This protein binds this small molecule.
Small molecule (SMILES): OC[C@H]1O[C@@H](O[C@@H]2[C@@H](O)[C@H](O)O[C@H](CO)[C@H]2O)[C@H](O)[C@@H](O)[C@@H]1O

Binding-site contacts:
Ligand atom C6 contacts residue GLN210 of chain 1.A at 3.3 Å.
Ligand atom C3 contacts residue THR168 of chain 1.A at 4.0 Å.
Ligand atom C4 contacts residue GLY170 of chain 1.A at 4.3 Å.
Ligand atom C5 contacts residue GLN210 of chain 1.A at 3.9 Å.
Ligand atom O2 contacts residue ASP203 of chain 1.A at 2.5 Å (salt-bridge).
Ligand atom C1 contacts residue GLY206 of chain 1.A at 4.4 Å.
Ligand atom O3 contacts residue THR168 of chain 1.A at 2.7 Å (h-bond).
Ligand atom C2 contacts residue LEU207 of chain 1.A at 4.2 Å (hydrophobic).
Ligand atom C3 contacts residue LEU207 of chain 1.A at 4.5 Å (hydrophobic).
Ligand atom O3 contacts residue PRO202 of chain 1.A at 3.7 Å.
Ligand atom C4 contacts residue LEU207 of chain 1.A at 4.2 Å (hydrophobic).
Ligand atom O4 contacts residue GLY170 of chain 1.A at 3.6 Å (h-bond).
Ligand atom O4 contacts residue GLN210 of chain 1.A at 2.5 Å (h-bond).
Ligand atom C4 contacts residue PRO202 of chain 1.A at 3.6 Å (hydrophobic).
Ligand atom C3 contacts residue GLY170 of chain 1.A at 4.2 Å.
Ligand atom O4 contacts residue PRO202 of chain 1.A at 3.7 Å.
Ligand atom C6 contacts residue GLY206 of chain 1.A at 4.0 Å.
Ligand atom O3 contacts residue GLY206 of chain 1.A at 4.1 Å.
Ligand atom C2 contacts residue ASP203 of chain 1.A at 3.3 Å.
Ligand atom O4 contacts residue ASP171 of chain 1.A at 3.7 Å.
Ligand atom C6 contacts residue PRO202 of chain 1.A at 4.5 Å (hydrophobic).
Ligand atom C3 contacts residue ASP203 of chain 1.A at 3.8 Å.
Ligand atom C2 contacts residue THR168 of chain 1.A at 4.4 Å.
Ligand atom O2 contacts residue THR168 of chain 1.A at 4.0 Å.
Ligand atom C5 contacts residue GLY206 of chain 1.A at 4.4 Å.
Ligand atom O5 contacts residue LEU207 of chain 1.A at 4.3 Å.
Ligand atom O3 contacts residue LEU207 of chain 1.A at 3.8 Å.
Ligand atom C4 contacts residue GLN210 of chain 1.A at 3.2 Å.
Ligand atom O3 contacts residue LYS169 of chain 1.A at 3.8 Å.
Ligand atom O3 contacts residue GLY170 of chain 1.A at 3.3 Å (h-bond).
Ligand atom C6 contacts residue ILE266 of chain 1.A at 4.5 Å (hydrophobic).
Ligand atom O4 contacts residue GLY206 of chain 1.A at 3.5 Å.
Ligand atom O3 contacts residue ASP203 of chain 1.A at 3.1 Å (salt-bridge).
Ligand atom C1 contacts residue ASP203 of chain 1.A at 3.8 Å.
Ligand atom C4 contacts residue GLY206 of chain 1.A at 4.3 Å.
Ligand atom O5 contacts residue GLY206 of chain 1.A at 3.8 Å.
Ligand atom C3 contacts residue PRO202 of chain 1.A at 4.2 Å (hydrophobic).

Sequence of chain 1.A:
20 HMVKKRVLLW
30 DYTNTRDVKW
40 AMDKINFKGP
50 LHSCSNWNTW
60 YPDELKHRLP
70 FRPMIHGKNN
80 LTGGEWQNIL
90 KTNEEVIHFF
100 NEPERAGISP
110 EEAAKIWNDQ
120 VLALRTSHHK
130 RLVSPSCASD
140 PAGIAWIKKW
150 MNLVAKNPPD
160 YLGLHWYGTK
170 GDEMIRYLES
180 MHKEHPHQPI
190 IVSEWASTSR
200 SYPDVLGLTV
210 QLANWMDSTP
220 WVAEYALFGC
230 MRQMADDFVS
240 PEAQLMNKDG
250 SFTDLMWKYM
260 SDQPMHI